Binding-site contacts:
Ligand atom C15 contacts residue LYS127 of chain 2.A at 3.7 Å.
Ligand atom O01 contacts residue ARG11 of chain 2.B at 3.0 Å (salt-bridge).
Ligand atom C11 contacts residue ILE173 of chain 2.A at 4.1 Å (hydrophobic).
Ligand atom C13 contacts residue ILE173 of chain 2.A at 4.3 Å (hydrophobic).
Ligand atom C03 contacts residue ASN47 of chain 2.A at 3.6 Å.
Ligand atom C14 contacts residue LYS127 of chain 2.A at 1.4 Å.
Ligand atom O09 contacts residue PRO172 of chain 2.A at 3.5 Å.
Ligand atom C06 contacts residue ILE8 of chain 2.B at 4.2 Å (hydrophobic).
Ligand atom C11 contacts residue LYS127 of chain 2.A at 4.3 Å.
Ligand atom C02 contacts residue ARG11 of chain 2.B at 3.9 Å.
Ligand atom C03 contacts residue VAL51 of chain 2.A at 3.8 Å (hydrophobic).
Ligand atom C04 contacts residue ASN47 of chain 2.A at 4.0 Å.
Ligand atom C03 contacts residue SER50 of chain 2.A at 4.4 Å.
Ligand atom C11 contacts residue PRO172 of chain 2.A at 3.4 Å (hydrophobic).
Ligand atom C12 contacts residue LYS127 of chain 2.A at 2.9 Å.
Ligand atom C12 contacts residue ILE173 of chain 2.A at 4.1 Å (hydrophobic).
Ligand atom C04 contacts residue SER50 of chain 2.A at 4.2 Å.
Ligand atom C14 contacts residue GLY176 of chain 2.A at 4.5 Å.
Ligand atom N05 contacts residue ASN47 of chain 2.A at 4.4 Å.
Ligand atom C12 contacts residue ILE8 of chain 2.B at 3.9 Å (hydrophobic).
Ligand atom C16 contacts residue PRO9 of chain 2.B at 4.3 Å (hydrophobic).
Ligand atom O09 contacts residue ILE224 of chain 2.A at 3.6 Å.
Ligand atom C13 contacts residue ILE8 of chain 2.B at 3.8 Å (hydrophobic).
Ligand atom N08 contacts residue PRO172 of chain 2.A at 4.4 Å.
Ligand atom O01 contacts residue PRO9 of chain 2.B at 4.3 Å.
Ligand atom C11 contacts residue ILE8 of chain 2.B at 4.2 Å (hydrophobic).
Ligand atom C11 contacts residue ILE224 of chain 2.A at 3.8 Å (hydrophobic).
Ligand atom C02 contacts residue VAL51 of chain 2.A at 3.4 Å (hydrophobic).
Ligand atom C07 contacts residue ILE173 of chain 2.A at 4.3 Å (hydrophobic).
Ligand atom O01 contacts residue VAL51 of chain 2.A at 3.0 Å.
Ligand atom O01 contacts residue GLY10 of chain 2.B at 3.7 Å.
Ligand atom C15 contacts residue ILE8 of chain 2.B at 3.7 Å (hydrophobic).
Ligand atom C14 contacts residue ILE8 of chain 2.B at 4.0 Å (hydrophobic).
Ligand atom C13 contacts residue LYS127 of chain 2.A at 2.5 Å.
Ligand atom C12 contacts residue PRO172 of chain 2.A at 3.5 Å (hydrophobic).
Ligand atom C12 contacts residue GLY176 of chain 2.A at 3.8 Å.
Ligand atom C17 contacts residue ARG11 of chain 2.B at 3.6 Å.

This protein binds this small molecule.
Small molecule (SMILES): O=Cc1ccc([N+](=O)[O-])c(N2CCC(O)CC2)c1

Sequence of chain 2.A:
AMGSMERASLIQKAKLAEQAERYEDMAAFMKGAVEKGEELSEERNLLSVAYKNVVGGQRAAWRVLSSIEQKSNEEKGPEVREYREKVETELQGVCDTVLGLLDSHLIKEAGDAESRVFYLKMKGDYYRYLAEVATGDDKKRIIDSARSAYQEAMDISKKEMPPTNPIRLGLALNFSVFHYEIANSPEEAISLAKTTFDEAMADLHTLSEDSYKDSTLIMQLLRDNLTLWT

Sequence of chain 2.B:
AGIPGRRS